Binding-site contacts:
Ligand atom O5' contacts residue GLY231 of chain 1.C at 2.9 Å.
Ligand atom C6 contacts residue DT5 of chain 1.B at 3.2 Å.
Ligand atom N3 contacts residue DG3 of chain 1.B at 2.7 Å (h-bond).
Ligand atom O2 contacts residue DG6 of chain 1.B at 2.4 Å (h-bond).
Ligand atom N1 contacts residue DC1 of chain 1.B at 2.9 Å (h-bond).
Ligand atom P contacts residue GLY231 of chain 1.C at 3.6 Å.
Ligand atom N3 contacts residue DA4 of chain 1.B at 2.4 Å (h-bond).
Ligand atom O4 contacts residue DA4 of chain 1.B at 3.0 Å (h-bond).
Ligand atom O6 contacts residue DC1 of chain 1.B at 3.3 Å (h-bond).
Ligand atom N3 contacts residue DA2 of chain 1.B at 2.8 Å (h-bond).
Ligand atom OP1 contacts residue LYS234 of chain 1.C at 3.0 Å (salt-bridge).
Ligand atom O2 contacts residue DA4 of chain 1.B at 2.9 Å.
Ligand atom OP1 contacts residue GLY231 of chain 1.C at 3.1 Å.
Ligand atom N2 contacts residue DC1 of chain 1.B at 2.7 Å (h-bond).
Ligand atom C5' contacts residue SER229 of chain 1.C at 3.5 Å.
Ligand atom N4 contacts residue DG6 of chain 1.B at 2.9 Å (h-bond).
Ligand atom N6 contacts residue DA4 of chain 1.B at 3.1 Å (h-bond).
Ligand atom N1 contacts residue DT5 of chain 1.B at 2.4 Å (h-bond).
Ligand atom N4 contacts residue DT5 of chain 1.B at 3.5 Å (h-bond).
Ligand atom N2 contacts residue DA2 of chain 1.B at 3.0 Å.
Ligand atom OP1 contacts residue GLU232 of chain 1.C at 2.8 Å (salt-bridge).
Ligand atom C2 contacts residue DG3 of chain 1.B at 3.3 Å.
Ligand atom C2 contacts residue DG3 of chain 1.B at 3.5 Å.
Ligand atom C2 contacts residue DA4 of chain 1.B at 3.3 Å.
Ligand atom O4 contacts residue DC1 of chain 1.B at 3.1 Å (h-bond).
Ligand atom N1 contacts residue DA4 of chain 1.B at 3.5 Å (h-bond).
Ligand atom C4 contacts residue DG3 of chain 1.B at 3.5 Å.
Ligand atom C4 contacts residue DG6 of chain 1.B at 3.6 Å.
Ligand atom O2 contacts residue DG3 of chain 1.B at 3.1 Å (h-bond).
Ligand atom O4 contacts residue DA2 of chain 1.B at 2.9 Å (h-bond).
Ligand atom C2 contacts residue DT5 of chain 1.B at 3.0 Å.
Ligand atom OP1 contacts residue THR233 of chain 1.C at 2.7 Å (h-bond).
Ligand atom N3 contacts residue DG6 of chain 1.B at 2.7 Å (h-bond).
Ligand atom N6 contacts residue DT5 of chain 1.B at 2.8 Å (h-bond).
Ligand atom O4 contacts residue DG3 of chain 1.B at 3.3 Å (h-bond).
Ligand atom OP1 contacts residue LYS230 of chain 1.C at 3.1 Å (salt-bridge).
Ligand atom C4 contacts residue DA4 of chain 1.B at 3.1 Å.
Ligand atom N4 contacts residue DG3 of chain 1.B at 2.9 Å (h-bond).
Ligand atom O2 contacts residue DG3 of chain 1.B at 2.5 Å (h-bond).
Ligand atom C2 contacts residue DG6 of chain 1.B at 3.4 Å.

Sequence of chain 1.C:
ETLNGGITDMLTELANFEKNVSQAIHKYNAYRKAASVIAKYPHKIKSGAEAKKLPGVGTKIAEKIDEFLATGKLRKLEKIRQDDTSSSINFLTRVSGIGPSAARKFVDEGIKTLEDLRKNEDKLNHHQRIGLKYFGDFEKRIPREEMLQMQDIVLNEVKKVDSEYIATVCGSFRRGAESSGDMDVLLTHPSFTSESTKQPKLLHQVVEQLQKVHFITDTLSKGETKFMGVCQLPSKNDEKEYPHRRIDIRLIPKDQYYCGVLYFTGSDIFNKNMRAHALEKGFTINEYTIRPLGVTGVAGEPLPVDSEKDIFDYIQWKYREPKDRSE

This small molecule binds to this protein.
Small molecule (SMILES): Cc1cn([C@H]2C[C@H](O[P](=O)(O)OC[C@H]3O[C@@H](n4cnc5c(=O)nc(N)[nH]c54)C[C@@H]3OP(=O)(O)O)[C@@H](CO[P](=O)(O)O[C@H]3C[C@H](n4ccc(N)nc4=O)O[C@@H]3CO[P](=O)(O)O[C@H]3C[C@H](n4cc(C)c(=O)[nH]c4=O)O[C@@H]3CO[P](=O)(O)O[C@H]3C[C@H](n4cnc5c(N)ncnc54)O[C@@H]3CO[P](=O)(O)O[C@H]3C[C@H](n4ccc(N)nc4=O)O[C@@H]3CO)O2)c(=O)[nH]c1=O